A protein and the small-molecule ligand that binds it are described below.
Small molecule (SMILES): CCCc1sc(-c2ccc(OCCO)c(OCCO)c2)nc1CSc1nc(N)cc(N)n1

Binding-site contacts:
Ligand atom N3 contacts residue GLN117 of chain 1.A at 3.0 Å (h-bond).
Ligand atom CBC contacts residue PRO109 of chain 1.A at 3.7 Å (hydrophobic).
Ligand atom CAN contacts residue LEU161 of chain 1.A at 3.7 Å (hydrophobic).
Ligand atom CAN contacts residue TYR224 of chain 1.A at 3.8 Å (hydrophobic).
Ligand atom OAE contacts residue LEU161 of chain 1.A at 3.5 Å.
Ligand atom OAU contacts residue PRO109 of chain 1.A at 3.8 Å.
Ligand atom C4 contacts residue ASP153 of chain 1.A at 3.8 Å.
Ligand atom SAW contacts residue TYR106 of chain 1.A at 3.6 Å.
Ligand atom N3 contacts residue PHE157 of chain 1.A at 3.1 Å.
Ligand atom C5 contacts residue PHE157 of chain 1.A at 3.7 Å (hydrophobic).
Ligand atom CAI contacts residue TYR224 of chain 1.A at 3.3 Å (hydrophobic).
Ligand atom C2 contacts residue PHE157 of chain 1.A at 3.4 Å (hydrophobic).
Ligand atom NAS contacts residue TYR224 of chain 1.A at 2.8 Å (h-bond).
Ligand atom CAL contacts residue SER164 of chain 1.A at 3.4 Å.
Ligand atom OAT contacts residue PRO109 of chain 1.A at 3.5 Å.
Ligand atom SAV contacts residue PHE116 of chain 1.A at 3.5 Å.
Ligand atom CAF contacts residue TYR106 of chain 1.A at 3.4 Å (hydrophobic).
Ligand atom CAL contacts residue SER166 of chain 1.A at 3.1 Å.
Ligand atom NAC contacts residue ASP153 of chain 1.A at 3.0 Å (salt-bridge).
Ligand atom CAG contacts residue TYR106 of chain 1.A at 3.6 Å (hydrophobic).
Ligand atom SAV contacts residue GLN117 of chain 1.A at 3.7 Å.
Ligand atom CBB contacts residue PRO109 of chain 1.A at 3.5 Å (hydrophobic).
Ligand atom CBF contacts residue TYR224 of chain 1.A at 3.8 Å (hydrophobic).
Ligand atom CAK contacts residue TYR106 of chain 1.A at 3.4 Å (hydrophobic).
Ligand atom NAC contacts residue GLN117 of chain 1.A at 2.8 Å (h-bond).
Ligand atom NAB contacts residue VAL75 of chain 1.A at 3.7 Å.
Ligand atom OAE contacts residue SER164 of chain 1.A at 2.5 Å (h-bond).
Ligand atom CAO contacts residue LEU102 of chain 1.A at 3.8 Å (hydrophobic).
Ligand atom C2 contacts residue PHE116 of chain 1.A at 3.5 Å (hydrophobic).
Ligand atom C2 contacts residue GLN117 of chain 1.A at 3.8 Å.
Ligand atom NAB contacts residue ARG148 of chain 1.A at 3.4 Å (salt-bridge).
Ligand atom CAP contacts residue TYR224 of chain 1.A at 3.5 Å (hydrophobic).
Ligand atom OAE contacts residue SER166 of chain 1.A at 2.8 Å (h-bond).
Ligand atom CAM contacts residue TYR106 of chain 1.A at 3.8 Å (hydrophobic).
Ligand atom N3 contacts residue PHE116 of chain 1.A at 3.6 Å.
Ligand atom CBD contacts residue TYR224 of chain 1.A at 3.6 Å (hydrophobic).
Ligand atom C4 contacts residue GLN117 of chain 1.A at 3.5 Å.
Ligand atom C4 contacts residue PHE157 of chain 1.A at 3.5 Å (hydrophobic).
Ligand atom NAB contacts residue GLU73 of chain 1.A at 3.2 Å (salt-bridge).
Ligand atom CAK contacts residue PRO109 of chain 1.A at 3.8 Å (hydrophobic).

Sequence of chain 1.A:
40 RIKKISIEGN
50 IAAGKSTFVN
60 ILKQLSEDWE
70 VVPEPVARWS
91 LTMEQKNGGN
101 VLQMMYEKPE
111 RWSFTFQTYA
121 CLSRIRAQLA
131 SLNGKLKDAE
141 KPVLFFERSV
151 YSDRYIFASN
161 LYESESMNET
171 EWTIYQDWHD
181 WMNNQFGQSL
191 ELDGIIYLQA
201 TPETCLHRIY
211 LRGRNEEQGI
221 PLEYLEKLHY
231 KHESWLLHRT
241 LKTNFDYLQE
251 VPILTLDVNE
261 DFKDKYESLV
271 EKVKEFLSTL